Sequence of chain 2.A:
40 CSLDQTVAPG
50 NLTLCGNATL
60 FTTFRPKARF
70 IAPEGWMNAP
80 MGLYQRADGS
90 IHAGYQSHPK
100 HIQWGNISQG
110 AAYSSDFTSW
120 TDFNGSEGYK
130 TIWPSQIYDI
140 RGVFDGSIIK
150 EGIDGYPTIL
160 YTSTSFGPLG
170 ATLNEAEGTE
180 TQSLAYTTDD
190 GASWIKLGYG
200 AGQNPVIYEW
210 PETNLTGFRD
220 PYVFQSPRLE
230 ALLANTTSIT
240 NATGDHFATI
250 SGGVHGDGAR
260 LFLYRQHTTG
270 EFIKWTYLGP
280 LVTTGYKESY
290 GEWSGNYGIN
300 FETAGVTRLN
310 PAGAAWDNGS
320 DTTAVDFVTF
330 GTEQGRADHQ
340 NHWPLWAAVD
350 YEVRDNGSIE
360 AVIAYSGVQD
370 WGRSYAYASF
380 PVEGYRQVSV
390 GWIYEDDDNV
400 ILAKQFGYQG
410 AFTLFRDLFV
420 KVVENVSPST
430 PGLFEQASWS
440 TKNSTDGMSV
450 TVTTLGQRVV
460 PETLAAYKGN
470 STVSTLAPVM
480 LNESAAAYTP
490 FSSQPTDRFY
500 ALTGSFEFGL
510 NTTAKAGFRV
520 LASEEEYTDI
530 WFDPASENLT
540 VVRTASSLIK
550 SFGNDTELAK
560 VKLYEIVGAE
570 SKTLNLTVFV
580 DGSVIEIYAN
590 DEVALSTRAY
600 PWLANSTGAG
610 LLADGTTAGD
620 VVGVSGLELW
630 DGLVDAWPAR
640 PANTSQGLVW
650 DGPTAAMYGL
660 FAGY

The small molecule below binds the protein below.
Small molecule (SMILES): CC(=O)N[C@@H]1[C@@H](O)[C@H](O)[C@@H](CO)O[C@H]1O

Binding-site contacts:
Ligand atom O6 contacts residue SER428 of chain 2.A at 4.1 Å.
Ligand atom C4 contacts residue ASN510 of chain 2.A at 4.2 Å.
Ligand atom C3 contacts residue ASN510 of chain 2.A at 3.7 Å.
Ligand atom C1 contacts residue LEU509 of chain 2.A at 4.2 Å (hydrophobic).
Ligand atom O7 contacts residue ASN510 of chain 2.A at 4.2 Å.
Ligand atom C8 contacts residue ASN510 of chain 2.A at 3.7 Å.
Ligand atom C5 contacts residue ASN510 of chain 2.A at 3.7 Å.
Ligand atom C1 contacts residue ASN510 of chain 2.A at 1.4 Å.
Ligand atom O4 contacts residue SER428 of chain 2.A at 4.0 Å.
Ligand atom C6 contacts residue GLU564 of chain 2.A at 3.5 Å.
Ligand atom O5 contacts residue ASN510 of chain 2.A at 2.4 Å (h-bond).
Ligand atom O6 contacts residue GLU564 of chain 2.A at 2.7 Å (salt-bridge).
Ligand atom C6 contacts residue PRO430 of chain 2.A at 4.1 Å (hydrophobic).
Ligand atom C2 contacts residue ASN510 of chain 2.A at 2.3 Å.
Ligand atom C7 contacts residue ASN510 of chain 2.A at 3.3 Å.
Ligand atom O6 contacts residue PRO430 of chain 2.A at 4.5 Å.
Ligand atom O5 contacts residue LEU509 of chain 2.A at 3.6 Å.
Ligand atom N2 contacts residue ASN510 of chain 2.A at 2.7 Å (h-bond).
Ligand atom C6 contacts residue SER428 of chain 2.A at 3.3 Å.
Ligand atom O6 contacts residue LEU509 of chain 2.A at 3.7 Å.